Binding-site contacts:
Ligand atom C1 contacts residue GLY15 of chain 1.D at 3.9 Å.
Ligand atom C2 contacts residue GLY15 of chain 1.D at 4.0 Å.
Ligand atom C7 contacts residue ILE34 of chain 1.D at 4.2 Å (hydrophobic).
Ligand atom C7 contacts residue ASN17 of chain 1.D at 3.7 Å.
Ligand atom C8 contacts residue GLY15 of chain 1.D at 3.3 Å.
Ligand atom C7 contacts residue GLY15 of chain 1.D at 3.6 Å.
Ligand atom O5 contacts residue ASN17 of chain 1.D at 2.5 Å (h-bond).
Ligand atom N2 contacts residue ASN17 of chain 1.D at 3.0 Å (h-bond).
Ligand atom C1 contacts residue ASN17 of chain 1.D at 1.8 Å.
Ligand atom C8 contacts residue ILE34 of chain 1.D at 3.8 Å (hydrophobic).
Ligand atom C5 contacts residue ASN17 of chain 1.D at 3.8 Å.
Ligand atom O7 contacts residue ILE34 of chain 1.D at 3.6 Å.
Ligand atom C2 contacts residue ASN17 of chain 1.D at 2.6 Å.
Ligand atom N2 contacts residue GLY15 of chain 1.D at 2.9 Å (h-bond).
Ligand atom C8 contacts residue ALA36 of chain 1.D at 3.9 Å (hydrophobic).
Ligand atom C8 contacts residue SER16 of chain 1.D at 4.4 Å.
Ligand atom C3 contacts residue ASN17 of chain 1.D at 3.9 Å.
Ligand atom O7 contacts residue ASN17 of chain 1.D at 4.0 Å.
Ligand atom C8 contacts residue THR35 of chain 1.D at 4.1 Å.
Ligand atom C4 contacts residue ASN17 of chain 1.D at 4.4 Å.

Sequence of chain 1.D:
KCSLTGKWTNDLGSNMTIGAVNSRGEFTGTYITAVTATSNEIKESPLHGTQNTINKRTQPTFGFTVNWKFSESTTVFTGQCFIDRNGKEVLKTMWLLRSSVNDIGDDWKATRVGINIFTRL

This small molecule binds to this protein.
Small molecule (SMILES): CC(=O)N[C@@H]1[C@@H](O)[C@H](O)[C@@H](CO)O[C@H]1O